Sequence of chain 1.A:
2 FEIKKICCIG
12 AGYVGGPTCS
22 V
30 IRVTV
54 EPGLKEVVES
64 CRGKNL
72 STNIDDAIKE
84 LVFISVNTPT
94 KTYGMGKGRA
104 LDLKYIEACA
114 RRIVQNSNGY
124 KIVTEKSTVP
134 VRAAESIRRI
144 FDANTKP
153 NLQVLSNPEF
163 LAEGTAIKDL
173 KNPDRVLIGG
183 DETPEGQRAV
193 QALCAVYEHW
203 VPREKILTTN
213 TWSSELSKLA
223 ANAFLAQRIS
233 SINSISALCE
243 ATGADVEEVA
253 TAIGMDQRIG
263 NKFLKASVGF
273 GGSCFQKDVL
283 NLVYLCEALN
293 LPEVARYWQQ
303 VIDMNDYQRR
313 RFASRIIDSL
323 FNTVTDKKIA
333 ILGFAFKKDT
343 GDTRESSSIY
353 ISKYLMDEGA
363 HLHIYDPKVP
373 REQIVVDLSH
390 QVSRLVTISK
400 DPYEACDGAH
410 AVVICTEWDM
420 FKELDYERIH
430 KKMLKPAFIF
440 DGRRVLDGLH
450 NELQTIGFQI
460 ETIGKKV

Binding-site contacts:
Ligand atom C4C contacts residue GLY273 of chain 1.B at 3.6 Å.
Ligand atom O3C contacts residue PHE338 of chain 1.B at 2.9 Å (h-bond).
Ligand atom O4 contacts residue LYS267 of chain 1.B at 2.9 Å (salt-bridge).
Ligand atom O6' contacts residue LYS220 of chain 1.B at 3.0 Å (salt-bridge).
Ligand atom O2' contacts residue ARG260 of chain 1.A at 2.8 Å (salt-bridge).
Ligand atom O2 contacts residue LYS267 of chain 1.B at 3.6 Å.
Ligand atom C6 contacts residue ILE231 of chain 1.B at 3.4 Å (hydrophobic).
Ligand atom O6' contacts residue ASN224 of chain 1.B at 3.0 Å (h-bond).
Ligand atom O4 contacts residue LEU266 of chain 1.B at 3.4 Å (h-bond).
Ligand atom O2A contacts residue PHE265 of chain 1.B at 3.1 Å.
Ligand atom C6' contacts residue NAD1 of chain 1.P at 3.4 Å.
Ligand atom C4' contacts residue LEU163 of chain 1.B at 3.4 Å (hydrophobic).
Ligand atom C3C contacts residue PHE338 of chain 1.B at 3.5 Å (hydrophobic).
Ligand atom O2 contacts residue SER269 of chain 1.B at 2.9 Å (h-bond).
Ligand atom O2B contacts residue GLU165 of chain 1.B at 2.9 Å (salt-bridge).
Ligand atom O6' contacts residue CYS276 of chain 1.B at 3.3 Å.
Ligand atom C5C contacts residue PHE277 of chain 1.B at 3.6 Å (hydrophobic).
Ligand atom O2C contacts residue PHE338 of chain 1.B at 3.4 Å (h-bond).
Ligand atom O4' contacts residue LEU163 of chain 1.B at 2.6 Å (h-bond).
Ligand atom O2B contacts residue LYS339 of chain 1.B at 3.4 Å (salt-bridge).
Ligand atom O2 contacts residue ILE231 of chain 1.B at 3.5 Å.
Ligand atom O2C contacts residue ARG442 of chain 1.B at 2.9 Å (salt-bridge).
Ligand atom C4' contacts residue ASN224 of chain 1.B at 3.6 Å.
Ligand atom N1 contacts residue ILE231 of chain 1.B at 3.3 Å.
Ligand atom C3' contacts residue LEU163 of chain 1.B at 3.6 Å (hydrophobic).
Ligand atom O3B contacts residue ALA164 of chain 1.B at 3.6 Å.
Ligand atom O4C contacts residue ILE231 of chain 1.B at 3.3 Å.
Ligand atom C2 contacts residue ILE231 of chain 1.B at 3.6 Å (hydrophobic).
Ligand atom C4' contacts residue LYS220 of chain 1.B at 3.6 Å.
Ligand atom O3' contacts residue ARG260 of chain 1.A at 3.2 Å (salt-bridge).
Ligand atom O3C contacts residue GLY273 of chain 1.B at 2.7 Å (h-bond).
Ligand atom C6' contacts residue CYS276 of chain 1.B at 3.5 Å (hydrophobic).
Ligand atom O4' contacts residue PHE162 of chain 1.B at 3.3 Å.
Ligand atom C5' contacts residue LEU163 of chain 1.B at 3.6 Å (hydrophobic).
Ligand atom O4 contacts residue PHE265 of chain 1.B at 3.2 Å.
Ligand atom O1A contacts residue LYS339 of chain 1.B at 2.7 Å (salt-bridge).
Ligand atom O3' contacts residue PHE162 of chain 1.B at 3.3 Å (h-bond).
Ligand atom O4C contacts residue PHE272 of chain 1.B at 3.5 Å.
Ligand atom O4' contacts residue LYS220 of chain 1.B at 3.2 Å (salt-bridge).
Ligand atom N3 contacts residue LYS267 of chain 1.B at 2.8 Å (salt-bridge).

A protein and the small-molecule ligand that binds it are described below.
Small molecule (SMILES): O=c1ccn([C@@H]2O[C@H](CO[P](=O)(O)O[P](=O)(O)O[C@H]3O[C@H](CO)[C@@H](O)[C@H](O)[C@H]3O)[C@@H](O)[C@H]2O)c(=O)[nH]1

Sequence of chain 1.B:
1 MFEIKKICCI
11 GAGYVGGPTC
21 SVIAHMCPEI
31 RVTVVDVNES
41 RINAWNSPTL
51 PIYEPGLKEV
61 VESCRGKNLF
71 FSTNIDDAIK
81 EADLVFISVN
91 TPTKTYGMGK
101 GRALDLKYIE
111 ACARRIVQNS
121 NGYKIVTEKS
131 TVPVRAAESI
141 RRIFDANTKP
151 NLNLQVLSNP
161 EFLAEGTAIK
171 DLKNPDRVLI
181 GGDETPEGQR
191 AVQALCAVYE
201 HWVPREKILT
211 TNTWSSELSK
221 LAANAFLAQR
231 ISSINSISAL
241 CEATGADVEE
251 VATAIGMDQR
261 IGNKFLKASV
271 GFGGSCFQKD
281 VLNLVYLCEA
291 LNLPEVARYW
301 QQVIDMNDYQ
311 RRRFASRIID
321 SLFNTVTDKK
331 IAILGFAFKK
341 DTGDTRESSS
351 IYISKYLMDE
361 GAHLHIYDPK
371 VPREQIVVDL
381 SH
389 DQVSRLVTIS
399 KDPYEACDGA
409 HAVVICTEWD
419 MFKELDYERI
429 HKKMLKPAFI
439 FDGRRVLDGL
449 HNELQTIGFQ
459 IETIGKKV